Sequence of chain 1.A:
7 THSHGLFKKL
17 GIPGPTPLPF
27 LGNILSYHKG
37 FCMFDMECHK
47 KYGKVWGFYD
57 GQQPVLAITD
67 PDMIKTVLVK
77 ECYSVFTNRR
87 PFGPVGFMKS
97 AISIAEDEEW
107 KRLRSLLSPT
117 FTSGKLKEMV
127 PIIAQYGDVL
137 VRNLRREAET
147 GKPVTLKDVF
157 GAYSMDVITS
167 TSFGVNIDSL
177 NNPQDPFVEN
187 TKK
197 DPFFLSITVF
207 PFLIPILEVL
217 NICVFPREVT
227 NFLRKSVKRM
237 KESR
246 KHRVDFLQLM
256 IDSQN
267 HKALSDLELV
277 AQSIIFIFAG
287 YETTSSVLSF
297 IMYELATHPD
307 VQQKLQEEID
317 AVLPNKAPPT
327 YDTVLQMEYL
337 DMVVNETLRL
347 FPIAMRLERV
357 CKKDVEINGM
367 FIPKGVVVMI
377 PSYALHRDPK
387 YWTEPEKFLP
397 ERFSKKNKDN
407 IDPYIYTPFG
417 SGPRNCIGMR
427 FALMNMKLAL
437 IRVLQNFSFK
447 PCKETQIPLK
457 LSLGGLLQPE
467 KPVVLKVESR

Binding-site contacts:
Ligand atom C20 contacts residue PHE200 of chain 1.A at 3.9 Å (hydrophobic).
Ligand atom C54 contacts residue PHE284 of chain 1.A at 4.0 Å (hydrophobic).
Ligand atom C43 contacts residue PHE88 of chain 1.A at 3.0 Å (hydrophobic).
Ligand atom C59 contacts residue THR289 of chain 1.A at 3.5 Å.
Ligand atom O57 contacts residue PHE284 of chain 1.A at 3.5 Å.
Ligand atom C14 contacts residue PHE88 of chain 1.A at 4.0 Å (hydrophobic).
Ligand atom C33 contacts residue PHE200 of chain 1.A at 3.2 Å (hydrophobic).
Ligand atom C46 contacts residue LEU462 of chain 1.A at 3.9 Å (hydrophobic).
Ligand atom C06 contacts residue PHE88 of chain 1.A at 3.0 Å (hydrophobic).
Ligand atom C55 contacts residue PHE284 of chain 1.A at 3.6 Å (hydrophobic).
Ligand atom C59 contacts residue ILE349 of chain 1.A at 3.7 Å (hydrophobic).
Ligand atom C32 contacts residue PHE200 of chain 1.A at 3.3 Å (hydrophobic).
Ligand atom N61 contacts residue HEM1 of chain 1.B at 1.9 Å.
Ligand atom C19 contacts residue PHE200 of chain 1.A at 4.0 Å (hydrophobic).
Ligand atom C62 contacts residue HEM1 of chain 1.B at 2.6 Å.
Ligand atom C41 contacts residue PHE88 of chain 1.A at 3.7 Å (hydrophobic).
Ligand atom C20 contacts residue PHE199 of chain 1.A at 3.9 Å (hydrophobic).
Ligand atom C60 contacts residue HEM1 of chain 1.B at 2.9 Å.
Ligand atom C63 contacts residue ALA285 of chain 1.A at 3.4 Å (hydrophobic).
Ligand atom S51 contacts residue GLY89 of chain 1.A at 3.3 Å (h-bond).
Ligand atom C56 contacts residue PHE284 of chain 1.A at 3.8 Å (hydrophobic).
Ligand atom C56 contacts residue THR289 of chain 1.A at 3.2 Å.
Ligand atom C07 contacts residue PHE88 of chain 1.A at 3.7 Å (hydrophobic).
Ligand atom C18 contacts residue PHE199 of chain 1.A at 3.6 Å (hydrophobic).
Ligand atom C37 contacts residue PHE221 of chain 1.A at 3.3 Å (hydrophobic).
Ligand atom C62 contacts residue ALA285 of chain 1.A at 3.7 Å (hydrophobic).
Ligand atom C58 contacts residue THR289 of chain 1.A at 3.4 Å.
Ligand atom S51 contacts residue PHE88 of chain 1.A at 3.8 Å.
Ligand atom C31 contacts residue PHE200 of chain 1.A at 3.6 Å (hydrophobic).
Ligand atom C63 contacts residue HEM1 of chain 1.B at 3.9 Å.
Ligand atom C37 contacts residue PHE284 of chain 1.A at 3.9 Å (hydrophobic).
Ligand atom C59 contacts residue HEM1 of chain 1.B at 4.0 Å.
Ligand atom C60 contacts residue ILE349 of chain 1.A at 4.0 Å (hydrophobic).
Ligand atom C42 contacts residue PHE88 of chain 1.A at 2.7 Å (hydrophobic).
Ligand atom C36 contacts residue PHE284 of chain 1.A at 3.0 Å (hydrophobic).
Ligand atom C05 contacts residue PHE88 of chain 1.A at 3.7 Å (hydrophobic).
Ligand atom C42 contacts residue PHE200 of chain 1.A at 3.6 Å (hydrophobic).
Ligand atom C28 contacts residue ASP197 of chain 1.A at 4.0 Å.
Ligand atom C35 contacts residue PHE284 of chain 1.A at 3.3 Å (hydrophobic).
Ligand atom C19 contacts residue PHE199 of chain 1.A at 3.0 Å (hydrophobic).

This small molecule binds to this protein.
Small molecule (SMILES): O=C(CCc1ccncc1)NCc1ccc2-c3ccccn3->[Ir+]34(c5c(-c6ccc7ccccc7n->36)sc3ccccc53)(c3c(-c5ccc6ccccc6n->45)sc4ccccc34)<-n2c1